A small-molecule ligand and the protein it binds are described below.
Small molecule (SMILES): CC(=O)N[C@H]1[C@H](O[C@H]2[C@H](O)[C@@H](NC(C)=O)CO[C@@H]2CO)O[C@H](CO)[C@@H](O)[C@@H]1O

Sequence of chain 1.B:
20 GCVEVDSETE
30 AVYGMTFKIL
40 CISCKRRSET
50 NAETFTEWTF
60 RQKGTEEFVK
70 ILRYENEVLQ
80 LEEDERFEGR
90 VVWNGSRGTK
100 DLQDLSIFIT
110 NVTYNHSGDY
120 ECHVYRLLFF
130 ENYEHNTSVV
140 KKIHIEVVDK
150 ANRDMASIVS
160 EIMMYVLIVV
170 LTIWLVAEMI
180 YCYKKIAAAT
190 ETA

Binding-site contacts:
Ligand atom C8 contacts residue ARG72 of chain 1.B at 4.2 Å.
Ligand atom N2 contacts residue ASN135 of chain 1.B at 3.0 Å (h-bond).
Ligand atom C4 contacts residue ASN135 of chain 1.B at 4.3 Å.
Ligand atom O7 contacts residue ASN135 of chain 1.B at 3.9 Å.
Ligand atom C8 contacts residue GLU56 of chain 1.B at 3.7 Å.
Ligand atom O7 contacts residue PHE54 of chain 1.B at 3.5 Å.
Ligand atom C1 contacts residue ASN135 of chain 1.B at 1.5 Å.
Ligand atom C5 contacts residue ASN135 of chain 1.B at 3.7 Å.
Ligand atom O7 contacts residue ARG72 of chain 1.B at 3.4 Å (salt-bridge).
Ligand atom C2 contacts residue ASN135 of chain 1.B at 2.5 Å.
Ligand atom O5 contacts residue ASN135 of chain 1.B at 2.4 Å (h-bond).
Ligand atom C6 contacts residue TYR124 of chain 1.B at 3.8 Å (hydrophobic).
Ligand atom C3 contacts residue ASN135 of chain 1.B at 3.9 Å.
Ligand atom C7 contacts residue ASN135 of chain 1.B at 3.7 Å.
Ligand atom O7 contacts residue GLU56 of chain 1.B at 4.5 Å.
Ligand atom C7 contacts residue ARG72 of chain 1.B at 4.1 Å.
Ligand atom C7 contacts residue PHE54 of chain 1.B at 4.0 Å (hydrophobic).
Ligand atom C5 contacts residue TYR124 of chain 1.B at 4.4 Å (hydrophobic).
Ligand atom C8 contacts residue LEU126 of chain 1.B at 3.7 Å (hydrophobic).
Ligand atom C8 contacts residue TYR124 of chain 1.B at 3.6 Å (hydrophobic).
Ligand atom C8 contacts residue PHE54 of chain 1.B at 3.9 Å (hydrophobic).